Sequence of chain 1.J:
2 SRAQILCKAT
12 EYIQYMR

The protein below binds the small molecule below.
Small molecule (SMILES): NC(=O)CN1C(=O)CCC1=O

Sequence of chain 1.I:
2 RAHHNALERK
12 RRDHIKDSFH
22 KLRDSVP

Binding-site contacts:
Ligand atom N01 contacts residue GLN15 of chain 1.J at 4.3 Å.
Ligand atom O09 contacts residue CYS8 of chain 1.J at 2.8 Å (h-bond).
Ligand atom N04 contacts residue CYS8 of chain 1.J at 2.5 Å (h-bond).
Ligand atom O09 contacts residue GLU12 of chain 1.J at 2.6 Å.
Ligand atom N01 contacts residue LYS22 of chain 1.I at 1.3 Å.
Ligand atom O11 contacts residue LYS22 of chain 1.I at 3.1 Å.
Ligand atom C02 contacts residue LYS22 of chain 1.I at 2.4 Å.
Ligand atom C03 contacts residue LYS22 of chain 1.I at 3.4 Å.
Ligand atom O10 contacts residue CYS8 of chain 1.J at 3.0 Å (h-bond).
Ligand atom O09 contacts residue THR11 of chain 1.J at 4.5 Å.
Ligand atom N01 contacts residue THR11 of chain 1.J at 4.3 Å.
Ligand atom C07 contacts residue CYS8 of chain 1.J at 2.4 Å (hydrophobic).
Ligand atom C03 contacts residue THR11 of chain 1.J at 4.0 Å.
Ligand atom C08 contacts residue GLU12 of chain 1.J at 3.8 Å.
Ligand atom C03 contacts residue CYS8 of chain 1.J at 3.7 Å (hydrophobic).
Ligand atom C06 contacts residue CYS8 of chain 1.J at 2.0 Å (hydrophobic).
Ligand atom C05 contacts residue CYS8 of chain 1.J at 2.2 Å (hydrophobic).
Ligand atom C08 contacts residue CYS8 of chain 1.J at 2.4 Å (hydrophobic).